Binding-site contacts:
Ligand atom C18 contacts residue ALA52 of chain 1.A at 3.6 Å (hydrophobic).
Ligand atom C2 contacts residue THR107 of chain 1.A at 3.7 Å.
Ligand atom N1 contacts residue GLU72 of chain 1.A at 2.9 Å (salt-bridge).
Ligand atom C23 contacts residue TYR36 of chain 1.A at 3.5 Å (hydrophobic).
Ligand atom O contacts residue VAL39 of chain 1.A at 3.4 Å.
Ligand atom O1 contacts residue ILE85 of chain 1.A at 3.6 Å.
Ligand atom C23 contacts residue GLY111 of chain 1.A at 3.8 Å.
Ligand atom C22 contacts residue TYR36 of chain 1.A at 3.8 Å (hydrophobic).
Ligand atom N2 contacts residue PHE170 of chain 1.A at 3.8 Å.
Ligand atom C1 contacts residue THR107 of chain 1.A at 3.5 Å.
Ligand atom C21 contacts residue MET110 of chain 1.A at 3.8 Å (hydrophobic).
Ligand atom N4 contacts residue HIS108 of chain 1.A at 3.8 Å.
Ligand atom N contacts residue ALA52 of chain 1.A at 3.7 Å.
Ligand atom C4 contacts residue GLU72 of chain 1.A at 3.2 Å.
Ligand atom C26 contacts residue ALA52 of chain 1.A at 3.6 Å (hydrophobic).
Ligand atom C7 contacts residue GLU72 of chain 1.A at 3.7 Å.
Ligand atom C contacts residue ALA52 of chain 1.A at 3.8 Å (hydrophobic).
Ligand atom N1 contacts residue ASP169 of chain 1.A at 3.3 Å (salt-bridge).
Ligand atom C6 contacts residue ASP169 of chain 1.A at 3.2 Å.
Ligand atom C20 contacts residue MET110 of chain 1.A at 3.5 Å (hydrophobic).
Ligand atom C9 contacts residue LEU75 of chain 1.A at 3.6 Å (hydrophobic).
Ligand atom C8 contacts residue LEU76 of chain 1.A at 3.6 Å (hydrophobic).
Ligand atom C6 contacts residue GLU72 of chain 1.A at 3.8 Å.
Ligand atom C22 contacts residue MET110 of chain 1.A at 3.8 Å (hydrophobic).
Ligand atom C24 contacts residue MET110 of chain 1.A at 3.4 Å (hydrophobic).
Ligand atom C7 contacts residue ASP169 of chain 1.A at 3.6 Å.
Ligand atom C26 contacts residue THR107 of chain 1.A at 3.7 Å.
Ligand atom C3 contacts residue LYS54 of chain 1.A at 3.7 Å.
Ligand atom C5 contacts residue GLU72 of chain 1.A at 3.8 Å.
Ligand atom N4 contacts residue MET110 of chain 1.A at 3.0 Å (h-bond).
Ligand atom O1 contacts residue LEU168 of chain 1.A at 3.6 Å.
Ligand atom C23 contacts residue MET110 of chain 1.A at 3.6 Å (hydrophobic).
Ligand atom C26 contacts residue HIS108 of chain 1.A at 3.3 Å.
Ligand atom C13 contacts residue HIS149 of chain 1.A at 3.8 Å.
Ligand atom C25 contacts residue MET110 of chain 1.A at 3.4 Å (hydrophobic).
Ligand atom N2 contacts residue TYR36 of chain 1.A at 3.0 Å.
Ligand atom N contacts residue THR107 of chain 1.A at 2.9 Å (h-bond).
Ligand atom O contacts residue PHE170 of chain 1.A at 3.6 Å.
Ligand atom O1 contacts residue ASP169 of chain 1.A at 2.8 Å (salt-bridge).
Ligand atom C14 contacts residue ILE167 of chain 1.A at 3.8 Å (hydrophobic).

The small molecule below binds the protein below.
Small molecule (SMILES): Nc1c(C(=O)NCc2ccc(C(=O)NCCCC3CCCCC3)cc2)cnn1-c1ccccc1

Sequence of chain 1.A:
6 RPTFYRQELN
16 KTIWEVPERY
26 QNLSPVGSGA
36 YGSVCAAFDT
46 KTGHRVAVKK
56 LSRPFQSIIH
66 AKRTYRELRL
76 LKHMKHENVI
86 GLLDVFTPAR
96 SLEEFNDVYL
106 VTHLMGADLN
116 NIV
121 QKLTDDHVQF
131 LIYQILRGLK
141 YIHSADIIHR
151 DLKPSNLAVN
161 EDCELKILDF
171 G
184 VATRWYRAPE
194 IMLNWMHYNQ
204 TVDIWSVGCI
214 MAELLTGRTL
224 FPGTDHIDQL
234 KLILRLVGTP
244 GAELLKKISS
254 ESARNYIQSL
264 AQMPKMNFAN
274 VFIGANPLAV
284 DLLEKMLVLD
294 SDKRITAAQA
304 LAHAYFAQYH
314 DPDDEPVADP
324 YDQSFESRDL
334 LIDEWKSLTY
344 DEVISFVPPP